Sequence of chain 4.A:
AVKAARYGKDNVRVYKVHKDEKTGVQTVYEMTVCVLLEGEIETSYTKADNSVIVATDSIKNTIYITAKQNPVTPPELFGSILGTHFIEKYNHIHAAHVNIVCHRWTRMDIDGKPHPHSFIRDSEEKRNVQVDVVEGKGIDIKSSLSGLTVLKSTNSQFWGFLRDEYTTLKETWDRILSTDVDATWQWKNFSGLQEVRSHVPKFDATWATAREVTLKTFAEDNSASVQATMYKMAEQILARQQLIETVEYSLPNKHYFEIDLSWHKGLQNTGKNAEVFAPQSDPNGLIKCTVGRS

This protein binds this small molecule.
Small molecule (SMILES): Nc1nc2[nH]cnc2c(=O)[nH]1

Sequence of chain 3.A:
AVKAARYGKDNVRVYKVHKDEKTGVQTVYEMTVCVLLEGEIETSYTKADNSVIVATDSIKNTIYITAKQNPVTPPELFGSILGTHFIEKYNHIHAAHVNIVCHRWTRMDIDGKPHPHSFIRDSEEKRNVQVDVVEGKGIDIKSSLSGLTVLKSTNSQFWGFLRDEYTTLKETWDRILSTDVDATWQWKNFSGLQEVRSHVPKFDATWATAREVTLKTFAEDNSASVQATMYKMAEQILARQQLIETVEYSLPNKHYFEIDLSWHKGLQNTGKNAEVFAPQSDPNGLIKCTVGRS

Binding-site contacts:
Ligand atom N2 contacts residue VAL227 of chain 3.A at 2.8 Å (h-bond).
Ligand atom O6 contacts residue TYR8 of chain 4.A at 4.0 Å.
Ligand atom N3 contacts residue PHE159 of chain 3.A at 3.6 Å.
Ligand atom N9 contacts residue THR57 of chain 4.A at 4.2 Å.
Ligand atom N1 contacts residue PHE159 of chain 3.A at 3.5 Å.
Ligand atom C2 contacts residue GLN228 of chain 3.A at 4.0 Å.
Ligand atom C5 contacts residue THR57 of chain 4.A at 4.1 Å.
Ligand atom N2 contacts residue SER226 of chain 3.A at 3.4 Å.
Ligand atom C2 contacts residue ASN254 of chain 3.A at 4.0 Å.
Ligand atom C8 contacts residue LEU170 of chain 3.A at 3.8 Å (hydrophobic).
Ligand atom C8 contacts residue PHE159 of chain 3.A at 3.6 Å (hydrophobic).
Ligand atom N9 contacts residue ASN254 of chain 3.A at 4.0 Å.
Ligand atom N3 contacts residue ARG176 of chain 3.A at 2.8 Å (salt-bridge).
Ligand atom C2 contacts residue PHE159 of chain 3.A at 3.6 Å (hydrophobic).
Ligand atom C6 contacts residue THR57 of chain 4.A at 4.2 Å.
Ligand atom N7 contacts residue THR57 of chain 4.A at 3.0 Å (h-bond).
Ligand atom C4 contacts residue ARG176 of chain 3.A at 3.6 Å.
Ligand atom N2 contacts residue GLN228 of chain 3.A at 3.9 Å.
Ligand atom C5 contacts residue PHE159 of chain 3.A at 3.4 Å (hydrophobic).
Ligand atom N9 contacts residue PHE159 of chain 3.A at 3.6 Å.
Ligand atom C4 contacts residue ASN254 of chain 3.A at 3.8 Å.
Ligand atom O6 contacts residue THR57 of chain 4.A at 3.9 Å.
Ligand atom O6 contacts residue PHE159 of chain 3.A at 3.9 Å.
Ligand atom N3 contacts residue ASN254 of chain 3.A at 3.4 Å (h-bond).
Ligand atom N9 contacts residue ARG176 of chain 3.A at 3.7 Å.
Ligand atom C4 contacts residue PHE159 of chain 3.A at 3.4 Å (hydrophobic).
Ligand atom N7 contacts residue ALA56 of chain 4.A at 3.7 Å.
Ligand atom O6 contacts residue ILE54 of chain 4.A at 3.6 Å.
Ligand atom C8 contacts residue ALA56 of chain 4.A at 4.2 Å (hydrophobic).
Ligand atom O6 contacts residue GLN228 of chain 3.A at 2.9 Å (h-bond).
Ligand atom C2 contacts residue ARG176 of chain 3.A at 3.4 Å.
Ligand atom C6 contacts residue PHE159 of chain 3.A at 3.4 Å (hydrophobic).
Ligand atom C2 contacts residue VAL227 of chain 3.A at 3.9 Å (hydrophobic).
Ligand atom N2 contacts residue ARG176 of chain 3.A at 2.8 Å (salt-bridge).
Ligand atom C6 contacts residue GLN228 of chain 3.A at 3.7 Å.
Ligand atom N9 contacts residue LEU170 of chain 3.A at 4.1 Å.
Ligand atom C8 contacts residue THR57 of chain 4.A at 3.4 Å.
Ligand atom N7 contacts residue PHE159 of chain 3.A at 3.6 Å.
Ligand atom N1 contacts residue GLN228 of chain 3.A at 3.0 Å (h-bond).
Ligand atom N2 contacts residue PHE159 of chain 3.A at 3.9 Å.